Sequence of chain 1.B:
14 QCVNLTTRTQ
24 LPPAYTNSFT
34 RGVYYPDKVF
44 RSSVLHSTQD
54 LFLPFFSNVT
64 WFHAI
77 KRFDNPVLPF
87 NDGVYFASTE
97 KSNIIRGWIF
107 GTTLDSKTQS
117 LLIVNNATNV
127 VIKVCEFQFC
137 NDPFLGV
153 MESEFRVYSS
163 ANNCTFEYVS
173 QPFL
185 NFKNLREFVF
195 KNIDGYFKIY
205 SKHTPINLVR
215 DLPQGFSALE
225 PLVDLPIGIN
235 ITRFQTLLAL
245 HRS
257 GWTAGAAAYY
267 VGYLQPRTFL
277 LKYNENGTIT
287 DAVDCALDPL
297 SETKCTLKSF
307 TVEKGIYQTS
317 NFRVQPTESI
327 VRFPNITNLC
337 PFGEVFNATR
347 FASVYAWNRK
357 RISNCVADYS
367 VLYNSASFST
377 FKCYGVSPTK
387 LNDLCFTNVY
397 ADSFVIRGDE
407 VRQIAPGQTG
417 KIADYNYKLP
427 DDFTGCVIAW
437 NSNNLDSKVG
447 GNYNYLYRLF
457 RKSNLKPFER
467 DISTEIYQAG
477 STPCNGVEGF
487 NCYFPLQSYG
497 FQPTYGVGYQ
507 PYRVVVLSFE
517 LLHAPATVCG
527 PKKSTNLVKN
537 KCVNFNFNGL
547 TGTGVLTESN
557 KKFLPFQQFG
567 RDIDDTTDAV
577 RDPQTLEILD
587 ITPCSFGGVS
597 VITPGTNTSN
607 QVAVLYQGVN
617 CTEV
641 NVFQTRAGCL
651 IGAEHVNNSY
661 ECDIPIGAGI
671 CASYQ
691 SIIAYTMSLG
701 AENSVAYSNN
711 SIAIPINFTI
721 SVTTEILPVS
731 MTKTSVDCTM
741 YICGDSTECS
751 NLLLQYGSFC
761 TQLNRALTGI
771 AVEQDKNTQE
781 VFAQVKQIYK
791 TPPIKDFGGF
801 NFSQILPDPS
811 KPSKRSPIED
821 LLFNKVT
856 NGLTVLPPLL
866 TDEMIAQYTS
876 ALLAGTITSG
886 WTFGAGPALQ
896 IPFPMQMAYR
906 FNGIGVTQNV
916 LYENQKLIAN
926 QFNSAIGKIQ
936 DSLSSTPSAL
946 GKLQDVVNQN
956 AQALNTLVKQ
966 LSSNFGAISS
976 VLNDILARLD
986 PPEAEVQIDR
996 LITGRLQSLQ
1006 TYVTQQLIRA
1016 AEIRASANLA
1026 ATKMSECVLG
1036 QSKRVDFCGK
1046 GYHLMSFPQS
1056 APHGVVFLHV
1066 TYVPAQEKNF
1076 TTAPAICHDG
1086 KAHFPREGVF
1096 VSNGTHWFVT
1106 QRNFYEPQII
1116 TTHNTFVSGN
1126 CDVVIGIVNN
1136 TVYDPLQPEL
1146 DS

Binding-site contacts:
Ligand atom C1 contacts residue PHE1103 of chain 1.B at 4.2 Å (hydrophobic).
Ligand atom C3 contacts residue HIS1101 of chain 1.B at 3.8 Å.
Ligand atom O6 contacts residue PHE1103 of chain 1.B at 4.3 Å.
Ligand atom C2 contacts residue THR1100 of chain 1.B at 3.8 Å.
Ligand atom C7 contacts residue HIS1101 of chain 1.B at 3.9 Å.
Ligand atom C8 contacts residue GLY1099 of chain 1.B at 4.4 Å.
Ligand atom N2 contacts residue ASN1098 of chain 1.B at 2.9 Å (h-bond).
Ligand atom C3 contacts residue THR1100 of chain 1.B at 3.8 Å.
Ligand atom C4 contacts residue HIS1101 of chain 1.B at 3.8 Å.
Ligand atom C1 contacts residue HIS1101 of chain 1.B at 4.4 Å.
Ligand atom C6 contacts residue HIS1101 of chain 1.B at 4.4 Å.
Ligand atom O7 contacts residue ASN1098 of chain 1.B at 3.4 Å (h-bond).
Ligand atom C4 contacts residue ASN1098 of chain 1.B at 4.2 Å.
Ligand atom C8 contacts residue ASN1098 of chain 1.B at 3.5 Å.
Ligand atom C3 contacts residue ASN1098 of chain 1.B at 3.8 Å.
Ligand atom C6 contacts residue PHE1103 of chain 1.B at 3.6 Å (hydrophobic).
Ligand atom C5 contacts residue HIS1101 of chain 1.B at 3.5 Å.
Ligand atom O5 contacts residue ASN1098 of chain 1.B at 2.4 Å (h-bond).
Ligand atom C8 contacts residue THR1100 of chain 1.B at 3.9 Å.
Ligand atom O3 contacts residue THR1100 of chain 1.B at 4.3 Å.
Ligand atom C1 contacts residue THR1100 of chain 1.B at 4.2 Å.
Ligand atom C5 contacts residue PHE1103 of chain 1.B at 3.8 Å (hydrophobic).
Ligand atom C2 contacts residue ASN1098 of chain 1.B at 2.5 Å.
Ligand atom C1 contacts residue ASN1098 of chain 1.B at 1.4 Å.
Ligand atom N2 contacts residue THR1100 of chain 1.B at 3.0 Å (h-bond).
Ligand atom C8 contacts residue HIS1101 of chain 1.B at 4.4 Å.
Ligand atom C7 contacts residue THR1100 of chain 1.B at 4.0 Å.
Ligand atom O5 contacts residue PHE1103 of chain 1.B at 3.7 Å.
Ligand atom O4 contacts residue HIS1101 of chain 1.B at 3.6 Å (h-bond).
Ligand atom O7 contacts residue HIS1101 of chain 1.B at 3.3 Å.
Ligand atom C5 contacts residue ASN1098 of chain 1.B at 3.7 Å.
Ligand atom O5 contacts residue HIS1101 of chain 1.B at 4.4 Å.
Ligand atom C7 contacts residue ASN1098 of chain 1.B at 3.3 Å.

This protein binds this small molecule.
Small molecule (SMILES): CC(=O)N[C@H]1[C@H](O[C@H]2[C@H](O)[C@@H](NC(C)=O)CO[C@@H]2CO)O[C@H](CO)[C@@H](O)[C@@H]1O